This protein binds this small molecule.
Small molecule (SMILES): Cc1nc(N)nc(NC(=O)c2cccc(Nc3ncc(C(=O)Nc4c(C)cccc4Cl)s3)c2)n1

Sequence of chain 1.A:
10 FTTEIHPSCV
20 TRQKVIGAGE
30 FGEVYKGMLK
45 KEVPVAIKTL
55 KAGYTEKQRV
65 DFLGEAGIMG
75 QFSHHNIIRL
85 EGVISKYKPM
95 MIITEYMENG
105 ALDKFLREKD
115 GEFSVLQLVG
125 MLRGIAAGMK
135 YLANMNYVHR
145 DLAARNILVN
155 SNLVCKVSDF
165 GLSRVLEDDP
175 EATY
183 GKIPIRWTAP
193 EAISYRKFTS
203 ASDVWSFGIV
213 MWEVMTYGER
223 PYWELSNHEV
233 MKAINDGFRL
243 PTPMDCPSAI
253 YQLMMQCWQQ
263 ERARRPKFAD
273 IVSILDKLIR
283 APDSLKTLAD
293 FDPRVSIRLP

Binding-site contacts:
Ligand atom CAL contacts residue GLY104 of chain 1.A at 3.5 Å.
Ligand atom CAG contacts residue THR98 of chain 1.A at 3.8 Å.
Ligand atom CAR contacts residue TYR100 of chain 1.A at 3.7 Å (hydrophobic).
Ligand atom CAF contacts residue LEU152 of chain 1.A at 3.8 Å (hydrophobic).
Ligand atom CBH contacts residue ILE96 of chain 1.A at 3.7 Å (hydrophobic).
Ligand atom CBH contacts residue THR98 of chain 1.A at 3.9 Å.
Ligand atom CBA contacts residue GLY104 of chain 1.A at 3.8 Å.
Ligand atom NAD contacts residue ALA50 of chain 1.A at 3.8 Å.
Ligand atom CAF contacts residue ALA50 of chain 1.A at 3.4 Å (hydrophobic).
Ligand atom CAE contacts residue ALA50 of chain 1.A at 3.8 Å (hydrophobic).
Ligand atom CL1 contacts residue ILE51 of chain 1.A at 3.6 Å.
Ligand atom NAH contacts residue MET101 of chain 1.A at 3.1 Å (h-bond).
Ligand atom NAQ contacts residue GLU102 of chain 1.A at 3.6 Å.
Ligand atom NAJ contacts residue TYR100 of chain 1.A at 3.7 Å.
Ligand atom OBC contacts residue VAL33 of chain 1.A at 3.8 Å.
Ligand atom CAG contacts residue ALA50 of chain 1.A at 3.3 Å (hydrophobic).
Ligand atom CAK contacts residue GLY104 of chain 1.A at 3.6 Å.
Ligand atom CAC contacts residue THR98 of chain 1.A at 3.5 Å.
Ligand atom CBG contacts residue GLU69 of chain 1.A at 3.6 Å.
Ligand atom CL1 contacts residue ALA50 of chain 1.A at 3.4 Å.
Ligand atom CAB contacts residue THR98 of chain 1.A at 3.4 Å.
Ligand atom NAJ contacts residue MET101 of chain 1.A at 2.9 Å (h-bond).
Ligand atom NAH contacts residue ALA50 of chain 1.A at 3.8 Å.
Ligand atom NAU contacts residue LYS23 of chain 1.A at 3.6 Å.
Ligand atom CL1 contacts residue ILE96 of chain 1.A at 3.5 Å.
Ligand atom CAM contacts residue GLY104 of chain 1.A at 3.6 Å.
Ligand atom CBE contacts residue SER162 of chain 1.A at 3.7 Å.
Ligand atom CAG contacts residue LEU152 of chain 1.A at 3.7 Å (hydrophobic).
Ligand atom NAS contacts residue TYR100 of chain 1.A at 3.6 Å.
Ligand atom NAD contacts residue THR98 of chain 1.A at 2.9 Å (h-bond).
Ligand atom CAN contacts residue GLY104 of chain 1.A at 3.8 Å.
Ligand atom NAQ contacts residue TYR100 of chain 1.A at 3.2 Å (h-bond).
Ligand atom CAG contacts residue GLU99 of chain 1.A at 3.5 Å.
Ligand atom CL1 contacts residue THR98 of chain 1.A at 3.7 Å.
Ligand atom CBA contacts residue TYR100 of chain 1.A at 3.6 Å (hydrophobic).
Ligand atom CBF contacts residue GLU69 of chain 1.A at 3.4 Å.
Ligand atom CBA contacts residue MET101 of chain 1.A at 3.5 Å (hydrophobic).
Ligand atom CAK contacts residue MET101 of chain 1.A at 3.4 Å (hydrophobic).
Ligand atom CBH contacts residue LYS52 of chain 1.A at 3.8 Å.
Ligand atom CL1 contacts residue LYS52 of chain 1.A at 3.5 Å.